Sequence of chain 1.A:
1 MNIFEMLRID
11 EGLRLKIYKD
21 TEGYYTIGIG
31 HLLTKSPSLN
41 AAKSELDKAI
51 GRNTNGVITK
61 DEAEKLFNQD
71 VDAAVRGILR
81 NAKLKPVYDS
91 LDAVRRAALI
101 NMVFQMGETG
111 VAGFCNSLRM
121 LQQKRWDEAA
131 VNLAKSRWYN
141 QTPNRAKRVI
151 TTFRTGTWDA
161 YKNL

This protein binds this small molecule.
Small molecule (SMILES): CC1(C)C=C(CSS(C)(=O)=O)C(C)(C)N1[O]

Binding-site contacts:
Ligand atom N1 contacts residue ARG119 of chain 1.A at 4.1 Å.
Ligand atom S1 contacts residue ALA112 of chain 1.A at 3.5 Å (h-bond).
Ligand atom C1 contacts residue CYS115 of chain 1.A at 4.5 Å (hydrophobic).
Ligand atom C7 contacts residue CYS115 of chain 1.A at 4.0 Å (hydrophobic).
Ligand atom C8 contacts residue CYS115 of chain 1.A at 3.5 Å (hydrophobic).
Ligand atom C2 contacts residue CYS115 of chain 1.A at 3.7 Å (hydrophobic).
Ligand atom C8 contacts residue ASN116 of chain 1.A at 3.9 Å.
Ligand atom C8 contacts residue ARG119 of chain 1.A at 3.8 Å.
Ligand atom S1 contacts residue LEU118 of chain 1.A at 4.3 Å.
Ligand atom O1 contacts residue ARG119 of chain 1.A at 3.4 Å.
Ligand atom C1 contacts residue ARG119 of chain 1.A at 4.4 Å.
Ligand atom S1 contacts residue CYS115 of chain 1.A at 2.0 Å (h-bond).
Ligand atom C3 contacts residue CYS115 of chain 1.A at 3.8 Å (hydrophobic).
Ligand atom C7 contacts residue LEU118 of chain 1.A at 4.3 Å (hydrophobic).
Ligand atom S1 contacts residue LYS83 of chain 1.A at 3.5 Å.
Ligand atom C7 contacts residue ARG119 of chain 1.A at 4.1 Å.
Ligand atom C4 contacts residue CYS115 of chain 1.A at 3.1 Å (hydrophobic).
Ligand atom C3 contacts residue LYS83 of chain 1.A at 4.2 Å.
Ligand atom C4 contacts residue LYS83 of chain 1.A at 3.0 Å.